Sequence of chain 1.EE:
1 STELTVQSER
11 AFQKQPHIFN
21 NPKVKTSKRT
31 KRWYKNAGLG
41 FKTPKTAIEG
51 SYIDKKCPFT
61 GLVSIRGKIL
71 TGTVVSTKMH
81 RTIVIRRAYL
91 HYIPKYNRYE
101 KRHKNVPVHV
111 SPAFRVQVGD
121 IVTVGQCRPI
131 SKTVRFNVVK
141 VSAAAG

This small molecule binds to this protein.
Small molecule (SMILES): NC[C@@H]1O[C@H](O[C@H]2[C@@H](O)[C@H](O[C@@H]3[C@@H](O)[C@H](N)C[C@H](N)[C@H]3O[C@H]3O[C@H](CO)[C@@H](O)[C@H](O)[C@H]3N)O[C@@H]2CO)[C@H](N)[C@@H](O)[C@@H]1O

Binding-site contacts:
Ligand atom O34 contacts residue TRP33 of chain 1.EE at 3.8 Å.
Ligand atom N24 contacts residue TYR34 of chain 1.EE at 2.6 Å (h-bond).
Ligand atom O33 contacts residue TYR34 of chain 1.EE at 4.3 Å.
Ligand atom O44 contacts residue ARG32 of chain 1.EE at 3.1 Å (salt-bridge).
Ligand atom C34 contacts residue TRP33 of chain 1.EE at 3.8 Å (hydrophobic).
Ligand atom C24 contacts residue TRP33 of chain 1.EE at 4.5 Å (hydrophobic).
Ligand atom N64 contacts residue TYR34 of chain 1.EE at 3.6 Å.
Ligand atom C24 contacts residue TYR34 of chain 1.EE at 3.4 Å (hydrophobic).
Ligand atom C44 contacts residue TYR34 of chain 1.EE at 4.4 Å (hydrophobic).
Ligand atom O44 contacts residue TYR34 of chain 1.EE at 3.1 Å.
Ligand atom C44 contacts residue ARG32 of chain 1.EE at 3.7 Å.
Ligand atom O54 contacts residue TYR34 of chain 1.EE at 3.8 Å.
Ligand atom O53 contacts residue TYR34 of chain 1.EE at 3.6 Å (h-bond).
Ligand atom C34 contacts residue TYR34 of chain 1.EE at 4.1 Å (hydrophobic).
Ligand atom N24 contacts residue LYS35 of chain 1.EE at 4.2 Å.
Ligand atom C34 contacts residue ARG32 of chain 1.EE at 4.3 Å.
Ligand atom O44 contacts residue TRP33 of chain 1.EE at 4.4 Å.